A small-molecule ligand and the protein it binds are described below.
Small molecule (SMILES): CC(=O)N[C@@H]1[C@@H](O)[C@H](O)[C@@H](CO)O[C@H]1O

Sequence of chain 2.B:
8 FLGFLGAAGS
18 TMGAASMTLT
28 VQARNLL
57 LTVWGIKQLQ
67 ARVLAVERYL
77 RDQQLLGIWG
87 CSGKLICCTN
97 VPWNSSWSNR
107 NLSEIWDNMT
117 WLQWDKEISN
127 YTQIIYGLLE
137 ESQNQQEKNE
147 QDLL

Binding-site contacts:
Ligand atom C8 contacts residue TYR127 of chain 2.B at 4.1 Å (hydrophobic).
Ligand atom C2 contacts residue ASN126 of chain 2.B at 2.4 Å.
Ligand atom O7 contacts residue ASN126 of chain 2.B at 4.0 Å.
Ligand atom O7 contacts residue TYR127 of chain 2.B at 4.0 Å.
Ligand atom C7 contacts residue ASN126 of chain 2.B at 3.6 Å.
Ligand atom C3 contacts residue ASN126 of chain 2.B at 3.7 Å.
Ligand atom C8 contacts residue GLU123 of chain 2.B at 3.5 Å.
Ligand atom C1 contacts residue ASN126 of chain 2.B at 1.4 Å.
Ligand atom N2 contacts residue ASN126 of chain 2.B at 2.8 Å (h-bond).
Ligand atom C5 contacts residue ASN126 of chain 2.B at 3.7 Å.
Ligand atom C7 contacts residue TYR127 of chain 2.B at 4.5 Å (hydrophobic).
Ligand atom C8 contacts residue ASN126 of chain 2.B at 4.0 Å.
Ligand atom O5 contacts residue ASN126 of chain 2.B at 2.4 Å (h-bond).
Ligand atom C4 contacts residue ASN126 of chain 2.B at 4.1 Å.